This small molecule binds to this protein.
Small molecule (SMILES): CO[P](=O)(O)O[C@H]1[C@@H](O)[C@H](n2ccc(=O)[nH]c2=O)O[C@@H]1COP(=O)(O)O

Sequence of chain 2.PB:
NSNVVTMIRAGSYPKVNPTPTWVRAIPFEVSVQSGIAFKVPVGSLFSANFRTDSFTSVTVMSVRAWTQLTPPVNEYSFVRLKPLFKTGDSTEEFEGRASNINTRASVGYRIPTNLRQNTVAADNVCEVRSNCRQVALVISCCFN

Binding-site contacts:
Ligand atom C3' contacts residue ARG125 of chain 2.PB at 3.7 Å.
Ligand atom C4 contacts residue ARG125 of chain 2.PB at 4.1 Å.
Ligand atom O5' contacts residue ARG125 of chain 2.PB at 3.4 Å (salt-bridge).
Ligand atom C5' contacts residue ARG131 of chain 2.PB at 3.4 Å.
Ligand atom OP1 contacts residue ARG131 of chain 2.PB at 3.4 Å (salt-bridge).
Ligand atom O4 contacts residue ASN16 of chain 2.D at 4.4 Å.
Ligand atom C5 contacts residue ARG125 of chain 2.PB at 4.0 Å.
Ligand atom OP1 contacts residue ARG125 of chain 2.PB at 2.6 Å (salt-bridge).
Ligand atom P contacts residue ARG125 of chain 2.PB at 3.9 Å.
Ligand atom C6 contacts residue ARG125 of chain 2.PB at 3.8 Å.
Ligand atom C2 contacts residue ARG125 of chain 2.PB at 4.3 Å.
Ligand atom N1 contacts residue ASN16 of chain 2.D at 4.4 Å.
Ligand atom C4 contacts residue ASN16 of chain 2.D at 4.0 Å.
Ligand atom O4 contacts residue SER17 of chain 2.D at 3.2 Å.
Ligand atom C4 contacts residue SER17 of chain 2.D at 3.9 Å.
Ligand atom N3 contacts residue ARG125 of chain 2.PB at 4.5 Å.
Ligand atom OP3 contacts residue ILE23 of chain 2.D at 4.4 Å.
Ligand atom OP3 contacts residue ARG125 of chain 2.PB at 3.2 Å.
Ligand atom P contacts residue ARG131 of chain 2.PB at 3.5 Å.
Ligand atom C2 contacts residue ASN16 of chain 2.D at 3.2 Å.
Ligand atom O5' contacts residue ARG131 of chain 2.PB at 2.8 Å (salt-bridge).
Ligand atom N1 contacts residue ARG125 of chain 2.PB at 4.3 Å.
Ligand atom O2 contacts residue ASN16 of chain 2.D at 2.9 Å (h-bond).
Ligand atom N3 contacts residue SER17 of chain 2.D at 4.3 Å.
Ligand atom O3' contacts residue ARG125 of chain 2.PB at 4.3 Å.
Ligand atom N3 contacts residue ASN16 of chain 2.D at 3.0 Å (h-bond).
Ligand atom OP3 contacts residue SER77 of chain 2.PB at 4.4 Å.
Ligand atom OP2 contacts residue ARG131 of chain 2.PB at 4.0 Å.
Ligand atom OP1 contacts residue ILE23 of chain 2.D at 4.4 Å.
Ligand atom C2' contacts residue ARG125 of chain 2.PB at 4.0 Å.
Ligand atom O4 contacts residue ARG125 of chain 2.PB at 4.3 Å.

Sequence of chain 2.D:
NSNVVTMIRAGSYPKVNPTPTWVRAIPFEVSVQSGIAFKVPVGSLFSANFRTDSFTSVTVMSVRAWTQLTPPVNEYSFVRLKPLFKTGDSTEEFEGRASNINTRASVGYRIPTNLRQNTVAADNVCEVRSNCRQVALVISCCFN